Sequence of chain 1.B:
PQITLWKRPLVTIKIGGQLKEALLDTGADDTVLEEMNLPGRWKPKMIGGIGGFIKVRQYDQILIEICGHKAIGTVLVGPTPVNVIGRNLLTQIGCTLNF

Sequence of chain 1.A:
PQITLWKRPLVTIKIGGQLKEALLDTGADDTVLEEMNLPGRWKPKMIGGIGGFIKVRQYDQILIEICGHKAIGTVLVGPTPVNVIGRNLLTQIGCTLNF

This protein binds this small molecule.
Small molecule (SMILES): CCOP(=O)(COc1ccc(C[C@H](NC(=O)O[C@H]2CO[C@H]3OCC[C@H]32)[C@H](O)CN(C[C@@H](C)CC)S(=O)(=O)c2ccc([C@H](C)O)cc2)cc1)OCC

Binding-site contacts:
Ligand atom O22 contacts residue ASP29 of chain 1.B at 3.1 Å (salt-bridge).
Ligand atom C13 contacts residue ASP25 of chain 1.B at 3.5 Å.
Ligand atom O19 contacts residue ALA28 of chain 1.B at 3.5 Å.
Ligand atom C23 contacts residue GLY48 of chain 1.B at 3.0 Å.
Ligand atom C31 contacts residue GLY49 of chain 1.B at 3.6 Å.
Ligand atom C48 contacts residue PHE53 of chain 1.B at 3.2 Å (hydrophobic).
Ligand atom C28 contacts residue ASP25 of chain 1.A at 3.3 Å.
Ligand atom C33 contacts residue ARG8 of chain 1.A at 3.5 Å.
Ligand atom O22 contacts residue ASP30 of chain 1.B at 3.1 Å (salt-bridge).
Ligand atom C33 contacts residue VAL82 of chain 1.A at 3.5 Å (hydrophobic).
Ligand atom O08 contacts residue ILE50 of chain 1.B at 3.4 Å.
Ligand atom C13 contacts residue ASP25 of chain 1.A at 3.3 Å.
Ligand atom C34 contacts residue GLY27 of chain 1.B at 3.2 Å.
Ligand atom C46 contacts residue GLY49 of chain 1.B at 3.1 Å.
Ligand atom C31 contacts residue VAL82 of chain 1.A at 3.5 Å (hydrophobic).
Ligand atom C28 contacts residue GLY27 of chain 1.B at 3.6 Å.
Ligand atom C25 contacts residue GLY48 of chain 1.B at 3.0 Å.
Ligand atom O08 contacts residue GLY49 of chain 1.A at 3.2 Å.
Ligand atom O14 contacts residue ASP25 of chain 1.A at 2.5 Å (salt-bridge).
Ligand atom O51 contacts residue ASP30 of chain 1.A at 3.0 Å (salt-bridge).
Ligand atom C05 contacts residue GLY48 of chain 1.A at 3.3 Å.
Ligand atom O14 contacts residue ASP25 of chain 1.B at 2.6 Å (salt-bridge).
Ligand atom O51 contacts residue ASP29 of chain 1.A at 3.5 Å (salt-bridge).
Ligand atom C12 contacts residue ASP25 of chain 1.A at 3.1 Å.
Ligand atom O27 contacts residue ASP29 of chain 1.B at 2.9 Å (salt-bridge).
Ligand atom C41 contacts residue GLY49 of chain 1.B at 3.5 Å.
Ligand atom C50 contacts residue ILE47 of chain 1.A at 3.3 Å (hydrophobic).
Ligand atom C11 contacts residue GLY27 of chain 1.A at 3.6 Å.
Ligand atom C26 contacts residue GLY27 of chain 1.B at 3.6 Å.
Ligand atom C02 contacts residue ASP30 of chain 1.A at 3.6 Å.
Ligand atom O14 contacts residue GLY27 of chain 1.B at 3.4 Å.
Ligand atom C31 contacts residue ILE50 of chain 1.B at 3.6 Å (hydrophobic).
Ligand atom C48 contacts residue GLY52 of chain 1.B at 3.6 Å.
Ligand atom C02 contacts residue VAL32 of chain 1.A at 3.5 Å (hydrophobic).
Ligand atom C32 contacts residue VAL82 of chain 1.A at 3.5 Å (hydrophobic).
Ligand atom N16 contacts residue GLY27 of chain 1.B at 3.1 Å (h-bond).
Ligand atom C30 contacts residue VAL82 of chain 1.A at 3.5 Å (hydrophobic).
Ligand atom O43 contacts residue PRO81 of chain 1.A at 3.3 Å.
Ligand atom C24 contacts residue ASP29 of chain 1.B at 3.5 Å.
Ligand atom C03 contacts residue ALA28 of chain 1.A at 3.6 Å (hydrophobic).